A small-molecule ligand and the protein it binds are described below.
Small molecule (SMILES): CC(=O)N[C@@H]1[C@@H](O)[C@H](O)[C@@H](CO)O[C@H]1O

Sequence of chain 1.A:
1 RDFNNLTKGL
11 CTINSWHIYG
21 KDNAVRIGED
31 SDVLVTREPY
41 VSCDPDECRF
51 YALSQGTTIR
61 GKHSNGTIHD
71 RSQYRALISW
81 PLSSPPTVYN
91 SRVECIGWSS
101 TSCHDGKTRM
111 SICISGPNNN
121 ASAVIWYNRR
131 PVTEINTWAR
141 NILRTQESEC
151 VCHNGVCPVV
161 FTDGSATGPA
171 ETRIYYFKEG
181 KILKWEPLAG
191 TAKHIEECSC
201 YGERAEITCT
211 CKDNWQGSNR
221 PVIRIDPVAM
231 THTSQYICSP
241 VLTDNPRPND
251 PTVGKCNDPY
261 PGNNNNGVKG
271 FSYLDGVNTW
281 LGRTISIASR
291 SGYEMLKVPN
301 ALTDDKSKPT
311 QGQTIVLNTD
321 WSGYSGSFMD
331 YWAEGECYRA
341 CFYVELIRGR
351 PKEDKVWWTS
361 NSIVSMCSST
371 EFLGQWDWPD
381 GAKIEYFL

Binding-site contacts:
Ligand atom C6 contacts residue TRP357 of chain 1.A at 4.4 Å (hydrophobic).
Ligand atom C7 contacts residue TRP357 of chain 1.A at 3.9 Å (hydrophobic).
Ligand atom O7 contacts residue ASN65 of chain 1.A at 3.1 Å (h-bond).
Ligand atom C8 contacts residue ASN65 of chain 1.A at 4.5 Å.
Ligand atom C5 contacts residue TRP357 of chain 1.A at 3.7 Å (hydrophobic).
Ligand atom N2 contacts residue TRP357 of chain 1.A at 3.2 Å (h-bond).
Ligand atom C1 contacts residue TRP357 of chain 1.A at 3.6 Å (hydrophobic).
Ligand atom C3 contacts residue ASN65 of chain 1.A at 3.7 Å.
Ligand atom C8 contacts residue TRP357 of chain 1.A at 3.5 Å (hydrophobic).
Ligand atom C5 contacts residue ASN65 of chain 1.A at 3.6 Å.
Ligand atom C1 contacts residue ASN65 of chain 1.A at 1.4 Å.
Ligand atom C2 contacts residue TRP357 of chain 1.A at 3.9 Å (hydrophobic).
Ligand atom C2 contacts residue ASN65 of chain 1.A at 2.4 Å.
Ligand atom N2 contacts residue ASN65 of chain 1.A at 2.9 Å (h-bond).
Ligand atom O5 contacts residue ASN65 of chain 1.A at 2.3 Å (h-bond).
Ligand atom C3 contacts residue TRP357 of chain 1.A at 3.5 Å (hydrophobic).
Ligand atom O3 contacts residue TRP357 of chain 1.A at 4.1 Å.
Ligand atom O5 contacts residue TRP357 of chain 1.A at 4.1 Å.
Ligand atom O4 contacts residue TRP357 of chain 1.A at 4.2 Å.
Ligand atom C7 contacts residue ASN65 of chain 1.A at 3.2 Å.
Ligand atom C4 contacts residue ASN65 of chain 1.A at 4.1 Å.
Ligand atom C4 contacts residue TRP357 of chain 1.A at 4.2 Å (hydrophobic).